Sequence of chain 1.A:
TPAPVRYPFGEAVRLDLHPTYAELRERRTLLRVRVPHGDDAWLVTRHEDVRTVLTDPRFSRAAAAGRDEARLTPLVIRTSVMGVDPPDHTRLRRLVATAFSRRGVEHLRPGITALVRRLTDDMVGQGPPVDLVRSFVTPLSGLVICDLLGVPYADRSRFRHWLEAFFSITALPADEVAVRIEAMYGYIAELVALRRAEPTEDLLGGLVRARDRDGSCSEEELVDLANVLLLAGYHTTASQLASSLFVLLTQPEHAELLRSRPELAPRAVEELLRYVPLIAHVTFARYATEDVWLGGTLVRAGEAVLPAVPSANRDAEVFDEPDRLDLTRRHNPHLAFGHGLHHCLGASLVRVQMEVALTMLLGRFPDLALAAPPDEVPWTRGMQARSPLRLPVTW

A protein and the small-molecule ligand that binds it are described below.
Small molecule (SMILES): CN[C@@H](Cc1ccccc1)C(=O)N[C@H](CO)Cc1c[nH]c2ccccc12

Binding-site contacts:
Ligand atom CAE contacts residue NO1 of chain 1.D at 3.6 Å.
Ligand atom C contacts residue GLN407 of chain 1.A at 3.7 Å.
Ligand atom CE1 contacts residue THR306 of chain 1.A at 3.8 Å.
Ligand atom O contacts residue GLN407 of chain 1.A at 3.0 Å.
Ligand atom CAB contacts residue THR102 of chain 1.A at 3.8 Å.
Ligand atom NAJ contacts residue PHE307 of chain 1.A at 3.8 Å.
Ligand atom CAC contacts residue MET105 of chain 1.A at 3.4 Å (hydrophobic).
Ligand atom CAD contacts residue HEM1 of chain 1.C at 4.0 Å.
Ligand atom CAD contacts residue PHE307 of chain 1.A at 3.9 Å (hydrophobic).
Ligand atom CE1 contacts residue PHE307 of chain 1.A at 3.9 Å (hydrophobic).
Ligand atom CB contacts residue VAL305 of chain 1.A at 3.8 Å (hydrophobic).
Ligand atom CAB contacts residue VAL251 of chain 1.A at 3.3 Å (hydrophobic).
Ligand atom CAC contacts residue VAL251 of chain 1.A at 3.6 Å (hydrophobic).
Ligand atom CZ contacts residue HEM1 of chain 1.C at 3.9 Å.
Ligand atom CAK contacts residue NO1 of chain 1.D at 3.6 Å.
Ligand atom CAF contacts residue PHE307 of chain 1.A at 3.3 Å (hydrophobic).
Ligand atom CAD contacts residue NO1 of chain 1.D at 3.8 Å.
Ligand atom CAO contacts residue PHE190 of chain 1.A at 3.4 Å (hydrophobic).
Ligand atom NAX contacts residue PHE307 of chain 1.A at 3.7 Å.
Ligand atom CA contacts residue GLN407 of chain 1.A at 3.6 Å.
Ligand atom CAO contacts residue PHE189 of chain 1.A at 3.0 Å (hydrophobic).
Ligand atom N contacts residue PHE307 of chain 1.A at 3.3 Å.
Ligand atom CAL contacts residue PHE307 of chain 1.A at 3.5 Å (hydrophobic).
Ligand atom CAE contacts residue PHE307 of chain 1.A at 3.5 Å (hydrophobic).
Ligand atom CAK contacts residue PHE307 of chain 1.A at 3.9 Å (hydrophobic).
Ligand atom CD1 contacts residue THR306 of chain 1.A at 3.5 Å.
Ligand atom CAI contacts residue PHE307 of chain 1.A at 3.6 Å (hydrophobic).
Ligand atom CD2 contacts residue ILE302 of chain 1.A at 4.0 Å (hydrophobic).
Ligand atom CAG contacts residue PHE307 of chain 1.A at 3.7 Å (hydrophobic).
Ligand atom CAM contacts residue LEU254 of chain 1.A at 3.9 Å (hydrophobic).
Ligand atom CAN contacts residue PHE190 of chain 1.A at 3.3 Å (hydrophobic).
Ligand atom O contacts residue PHE190 of chain 1.A at 3.4 Å.
Ligand atom OAP contacts residue PHE189 of chain 1.A at 2.9 Å (h-bond).
Ligand atom NAJ contacts residue NO1 of chain 1.D at 3.1 Å (h-bond).
Ligand atom CD1 contacts residue PHE307 of chain 1.A at 3.9 Å (hydrophobic).
Ligand atom OAP contacts residue ILE100 of chain 1.A at 3.8 Å.
Ligand atom CAI contacts residue VAL305 of chain 1.A at 3.6 Å (hydrophobic).
Ligand atom CAI contacts residue THR306 of chain 1.A at 3.6 Å.
Ligand atom CAB contacts residue MET105 of chain 1.A at 3.9 Å (hydrophobic).
Ligand atom CAI contacts residue GLN407 of chain 1.A at 3.8 Å.